Binding-site contacts:
Ligand atom O6 contacts residue ASN292 of chain 1.A at 3.3 Å (h-bond).
Ligand atom C6 contacts residue SER290 of chain 1.A at 3.4 Å.
Ligand atom C3 contacts residue ASN292 of chain 1.A at 3.4 Å.
Ligand atom C2 contacts residue ASN292 of chain 1.A at 2.5 Å.
Ligand atom C5 contacts residue SER290 of chain 1.A at 4.4 Å.
Ligand atom N2 contacts residue ASN292 of chain 1.A at 3.6 Å (h-bond).
Ligand atom O4 contacts residue ASN292 of chain 1.A at 3.8 Å.
Ligand atom C7 contacts residue ASN292 of chain 1.A at 4.3 Å.
Ligand atom C6 contacts residue ASN292 of chain 1.A at 2.9 Å.
Ligand atom C4 contacts residue SER290 of chain 1.A at 4.3 Å.
Ligand atom O5 contacts residue ASN292 of chain 1.A at 2.4 Å (h-bond).
Ligand atom C4 contacts residue ASN292 of chain 1.A at 2.7 Å.
Ligand atom O7 contacts residue ASN292 of chain 1.A at 4.5 Å.
Ligand atom C5 contacts residue ASN292 of chain 1.A at 3.0 Å.
Ligand atom C1 contacts residue ASN292 of chain 1.A at 1.5 Å.
Ligand atom O6 contacts residue SER290 of chain 1.A at 4.3 Å.
Ligand atom O3 contacts residue ASN292 of chain 1.A at 3.8 Å.

The small molecule below binds the protein below.
Small molecule (SMILES): CC(=O)N[C@H]1CO[C@H](CO[C@@H]2O[C@@H](C)[C@@H](O)[C@@H](O)[C@@H]2O)[C@@H](O)[C@@H]1O

Sequence of chain 1.A:
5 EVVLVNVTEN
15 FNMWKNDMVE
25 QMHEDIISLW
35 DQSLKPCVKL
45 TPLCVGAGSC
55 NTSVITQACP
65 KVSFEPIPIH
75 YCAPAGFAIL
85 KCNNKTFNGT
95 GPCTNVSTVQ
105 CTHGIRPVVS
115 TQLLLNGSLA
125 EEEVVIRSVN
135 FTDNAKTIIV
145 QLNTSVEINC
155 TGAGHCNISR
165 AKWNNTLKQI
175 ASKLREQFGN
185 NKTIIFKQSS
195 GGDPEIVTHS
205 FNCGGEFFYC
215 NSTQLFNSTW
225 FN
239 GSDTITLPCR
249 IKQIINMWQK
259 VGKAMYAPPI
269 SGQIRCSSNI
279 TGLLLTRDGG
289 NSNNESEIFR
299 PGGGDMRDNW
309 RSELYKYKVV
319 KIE